Binding-site contacts:
Ligand atom F2 contacts residue PHE76 of chain 1.A at 3.3 Å.
Ligand atom O1 contacts residue ARG173 of chain 1.A at 3.2 Å (salt-bridge).
Ligand atom O3A contacts residue ARG314 of chain 1.A at 3.7 Å.
Ligand atom O1B contacts residue ARG314 of chain 1.A at 2.8 Å (salt-bridge).
Ligand atom PA contacts residue ARG173 of chain 1.A at 3.6 Å.
Ligand atom PB contacts residue TYR315 of chain 1.A at 3.5 Å.
Ligand atom C4 contacts residue ASN219 of chain 1.A at 3.6 Å.
Ligand atom C15 contacts residue THR176 of chain 1.A at 3.7 Å.
Ligand atom C9 contacts residue THR182 of chain 1.A at 3.6 Å.
Ligand atom C4 contacts residue TYR315 of chain 1.A at 3.1 Å (hydrophobic).
Ligand atom F1 contacts residue TYR150 of chain 1.A at 2.9 Å.
Ligand atom PB contacts residue ARG314 of chain 1.A at 3.5 Å.
Ligand atom O3A contacts residue MG1 of chain 1.E at 3.7 Å.
Ligand atom F2 contacts residue ASP80 of chain 1.A at 3.7 Å.
Ligand atom O3B contacts residue ASN219 of chain 1.A at 3.2 Å (h-bond).
Ligand atom C4 contacts residue TRP308 of chain 1.A at 3.5 Å (hydrophobic).
Ligand atom O1 contacts residue ASN219 of chain 1.A at 3.0 Å (h-bond).
Ligand atom F2 contacts residue PHE77 of chain 1.A at 3.2 Å.
Ligand atom C11 contacts residue ILE177 of chain 1.A at 3.4 Å (hydrophobic).
Ligand atom C15 contacts residue TYR146 of chain 1.A at 3.6 Å (hydrophobic).
Ligand atom C11 contacts residue PHE76 of chain 1.A at 3.5 Å (hydrophobic).
Ligand atom O1A contacts residue MG1 of chain 1.F at 2.5 Å.
Ligand atom O2A contacts residue ASP80 of chain 1.A at 3.4 Å (salt-bridge).
Ligand atom O3B contacts residue SER223 of chain 1.A at 2.5 Å (h-bond).
Ligand atom O2B contacts residue ARG314 of chain 1.A at 3.0 Å (salt-bridge).
Ligand atom O1A contacts residue ASN219 of chain 1.A at 3.3 Å (h-bond).
Ligand atom C2 contacts residue ASN219 of chain 1.A at 3.5 Å.
Ligand atom O3B contacts residue TYR315 of chain 1.A at 3.6 Å.
Ligand atom C4 contacts residue PHE77 of chain 1.A at 3.6 Å (hydrophobic).
Ligand atom O2A contacts residue ARG173 of chain 1.A at 3.6 Å.
Ligand atom O2B contacts residue TYR315 of chain 1.A at 2.3 Å (h-bond).
Ligand atom C15 contacts residue ILE177 of chain 1.A at 3.7 Å (hydrophobic).
Ligand atom F1 contacts residue TYR146 of chain 1.A at 2.6 Å.
Ligand atom C9 contacts residue PHE76 of chain 1.A at 3.6 Å (hydrophobic).
Ligand atom C15 contacts residue PHE76 of chain 1.A at 3.7 Å (hydrophobic).
Ligand atom O3B contacts residue MG1 of chain 1.F at 3.1 Å.
Ligand atom C3 contacts residue ASN219 of chain 1.A at 3.5 Å.
Ligand atom O1A contacts residue ARG173 of chain 1.A at 3.4 Å (salt-bridge).
Ligand atom C5 contacts residue HIS309 of chain 1.A at 3.7 Å.
Ligand atom C1 contacts residue ASN219 of chain 1.A at 3.5 Å.

The small molecule below binds the protein below.
Small molecule (SMILES): C/C(=C\CC/C(C)=C/CO[P](=O)(O)OP(=O)(O)O)CCC=C(CF)CF

Sequence of chain 1.A:
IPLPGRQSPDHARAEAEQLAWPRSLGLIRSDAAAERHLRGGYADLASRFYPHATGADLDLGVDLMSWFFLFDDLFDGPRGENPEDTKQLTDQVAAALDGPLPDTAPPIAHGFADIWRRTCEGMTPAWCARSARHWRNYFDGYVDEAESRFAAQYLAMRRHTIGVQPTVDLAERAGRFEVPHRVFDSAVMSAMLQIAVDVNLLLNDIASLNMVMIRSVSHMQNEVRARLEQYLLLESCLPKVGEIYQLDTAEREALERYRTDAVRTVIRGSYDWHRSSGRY